This protein binds this small molecule.
Small molecule (SMILES): O=c1[nH]cc(-c2cc(-c3cc(Cl)cc(OCc4ccccc4)c3)c(=O)n(-c3cccnc3)c2)c(=O)[nH]1

Sequence of chain 2.A:
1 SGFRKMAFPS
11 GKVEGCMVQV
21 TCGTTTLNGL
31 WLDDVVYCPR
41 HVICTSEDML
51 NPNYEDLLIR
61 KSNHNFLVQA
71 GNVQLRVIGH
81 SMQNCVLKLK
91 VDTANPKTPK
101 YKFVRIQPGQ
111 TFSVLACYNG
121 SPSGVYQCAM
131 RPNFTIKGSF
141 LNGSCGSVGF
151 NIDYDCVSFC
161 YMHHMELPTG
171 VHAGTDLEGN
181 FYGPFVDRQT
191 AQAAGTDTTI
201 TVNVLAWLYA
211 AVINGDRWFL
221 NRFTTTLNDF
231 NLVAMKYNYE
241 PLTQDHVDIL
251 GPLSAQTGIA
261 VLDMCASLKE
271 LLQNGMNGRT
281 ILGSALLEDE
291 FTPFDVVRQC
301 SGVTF

Binding-site contacts:
Ligand atom C17 contacts residue ASN142 of chain 2.A at 3.2 Å.
Ligand atom C15 contacts residue ASN142 of chain 2.A at 3.4 Å.
Ligand atom C14 contacts residue LEU141 of chain 2.A at 3.6 Å (hydrophobic).
Ligand atom N20 contacts residue SER144 of chain 2.A at 3.5 Å (h-bond).
Ligand atom O22 contacts residue GLN189 of chain 2.A at 3.5 Å.
Ligand atom C16 contacts residue ASN142 of chain 2.A at 3.7 Å.
Ligand atom C15 contacts residue LEU141 of chain 2.A at 3.4 Å (hydrophobic).
Ligand atom O27 contacts residue CYS145 of chain 2.A at 3.2 Å (h-bond).
Ligand atom CL23 contacts residue ASP187 of chain 2.A at 3.4 Å.
Ligand atom C26 contacts residue ASN142 of chain 2.A at 3.4 Å.
Ligand atom C14 contacts residue GLU166 of chain 2.A at 3.5 Å.
Ligand atom C36 contacts residue GLN189 of chain 2.A at 3.4 Å.
Ligand atom O31 contacts residue THR26 of chain 2.A at 3.1 Å (h-bond).
Ligand atom O27 contacts residue ASN142 of chain 2.A at 3.6 Å.
Ligand atom C8 contacts residue MET165 of chain 2.A at 3.6 Å (hydrophobic).
Ligand atom C13 contacts residue HIS163 of chain 2.A at 3.3 Å.
Ligand atom N20 contacts residue PHE140 of chain 2.A at 3.6 Å.
Ligand atom O27 contacts residue GLY143 of chain 2.A at 3.1 Å (h-bond).
Ligand atom CL23 contacts residue TYR54 of chain 2.A at 3.5 Å.
Ligand atom C14 contacts residue PHE140 of chain 2.A at 3.2 Å (hydrophobic).
Ligand atom N28 contacts residue THR26 of chain 2.A at 3.5 Å (h-bond).
Ligand atom N20 contacts residue GLU166 of chain 2.A at 3.6 Å.
Ligand atom C5 contacts residue MET49 of chain 2.A at 3.5 Å (hydrophobic).
Ligand atom C18 contacts residue CYS145 of chain 2.A at 3.4 Å (hydrophobic).
Ligand atom C34 contacts residue PRO168 of chain 2.A at 3.4 Å (hydrophobic).
Ligand atom C35 contacts residue PRO168 of chain 2.A at 3.5 Å (hydrophobic).
Ligand atom C3 contacts residue HIS164 of chain 2.A at 3.7 Å.
Ligand atom C33 contacts residue PRO168 of chain 2.A at 3.7 Å (hydrophobic).
Ligand atom O21 contacts residue MET165 of chain 2.A at 3.3 Å.
Ligand atom C2 contacts residue HIS41 of chain 2.A at 3.7 Å.
Ligand atom C18 contacts residue ASN142 of chain 2.A at 3.6 Å.
Ligand atom C17 contacts residue CYS145 of chain 2.A at 3.3 Å (hydrophobic).
Ligand atom O21 contacts residue GLU166 of chain 2.A at 2.8 Å (salt-bridge).
Ligand atom C34 contacts residue THR190 of chain 2.A at 3.4 Å.
Ligand atom N19 contacts residue CYS145 of chain 2.A at 3.7 Å.
Ligand atom C33 contacts residue THR190 of chain 2.A at 3.0 Å.
Ligand atom C24 contacts residue ASN142 of chain 2.A at 3.3 Å.
Ligand atom C10 contacts residue GLU166 of chain 2.A at 3.4 Å.
Ligand atom O31 contacts residue THR25 of chain 2.A at 3.1 Å.
Ligand atom N20 contacts residue HIS163 of chain 2.A at 3.0 Å (h-bond).